Sequence of chain 1.F:
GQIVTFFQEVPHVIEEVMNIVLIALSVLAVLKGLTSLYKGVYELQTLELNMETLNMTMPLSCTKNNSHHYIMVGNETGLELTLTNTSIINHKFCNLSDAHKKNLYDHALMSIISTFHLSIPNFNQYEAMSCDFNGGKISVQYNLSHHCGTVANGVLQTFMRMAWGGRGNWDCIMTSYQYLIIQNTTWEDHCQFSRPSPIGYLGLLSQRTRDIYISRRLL

Binding-site contacts:
Ligand atom O7 contacts residue LYS116 of chain 1.F at 3.1 Å (salt-bridge).
Ligand atom C8 contacts residue ILE113 of chain 1.F at 4.4 Å (hydrophobic).
Ligand atom N2 contacts residue ASN167 of chain 1.F at 2.9 Å (h-bond).
Ligand atom C3 contacts residue TYR219 of chain 1.F at 3.8 Å (hydrophobic).
Ligand atom C1 contacts residue SER169 of chain 1.F at 3.7 Å.
Ligand atom C1 contacts residue ASN167 of chain 1.F at 1.4 Å.
Ligand atom C2 contacts residue LYS116 of chain 1.F at 4.4 Å.
Ligand atom O7 contacts residue ASN167 of chain 1.F at 4.3 Å.
Ligand atom C5 contacts residue SER169 of chain 1.F at 3.2 Å.
Ligand atom C1 contacts residue TYR219 of chain 1.F at 3.4 Å (hydrophobic).
Ligand atom C4 contacts residue ASN167 of chain 1.F at 4.2 Å.
Ligand atom C5 contacts residue ASN167 of chain 1.F at 3.7 Å.
Ligand atom C7 contacts residue TYR219 of chain 1.F at 3.2 Å (hydrophobic).
Ligand atom N2 contacts residue TYR219 of chain 1.F at 2.4 Å (h-bond).
Ligand atom C2 contacts residue ASN167 of chain 1.F at 2.5 Å.
Ligand atom C7 contacts residue LYS116 of chain 1.F at 4.1 Å.
Ligand atom C8 contacts residue ASN114 of chain 1.F at 4.3 Å.
Ligand atom O3 contacts residue TYR219 of chain 1.F at 4.5 Å.
Ligand atom C7 contacts residue ASN167 of chain 1.F at 3.8 Å.
Ligand atom C3 contacts residue ASN167 of chain 1.F at 3.8 Å.
Ligand atom C6 contacts residue SER169 of chain 1.F at 3.3 Å.
Ligand atom O6 contacts residue SER169 of chain 1.F at 3.3 Å.
Ligand atom C8 contacts residue TYR219 of chain 1.F at 3.3 Å (hydrophobic).
Ligand atom O5 contacts residue ASN167 of chain 1.F at 2.4 Å (h-bond).
Ligand atom O7 contacts residue TYR219 of chain 1.F at 4.4 Å.
Ligand atom C2 contacts residue TYR219 of chain 1.F at 3.3 Å (hydrophobic).
Ligand atom O5 contacts residue SER169 of chain 1.F at 3.0 Å (h-bond).

A small-molecule ligand and the protein it binds are described below.
Small molecule (SMILES): CC(=O)N[C@H]1[C@H](O[C@H]2[C@H](O)[C@@H](NC(C)=O)CO[C@@H]2CO)O[C@H](CO)[C@@H](O)[C@@H]1O